This small molecule binds to this protein.
Small molecule (SMILES): CC(=O)N[C@@H]1[C@@H](O)[C@H](O)[C@@H](CO)O[C@H]1O

Sequence of chain 1.B:
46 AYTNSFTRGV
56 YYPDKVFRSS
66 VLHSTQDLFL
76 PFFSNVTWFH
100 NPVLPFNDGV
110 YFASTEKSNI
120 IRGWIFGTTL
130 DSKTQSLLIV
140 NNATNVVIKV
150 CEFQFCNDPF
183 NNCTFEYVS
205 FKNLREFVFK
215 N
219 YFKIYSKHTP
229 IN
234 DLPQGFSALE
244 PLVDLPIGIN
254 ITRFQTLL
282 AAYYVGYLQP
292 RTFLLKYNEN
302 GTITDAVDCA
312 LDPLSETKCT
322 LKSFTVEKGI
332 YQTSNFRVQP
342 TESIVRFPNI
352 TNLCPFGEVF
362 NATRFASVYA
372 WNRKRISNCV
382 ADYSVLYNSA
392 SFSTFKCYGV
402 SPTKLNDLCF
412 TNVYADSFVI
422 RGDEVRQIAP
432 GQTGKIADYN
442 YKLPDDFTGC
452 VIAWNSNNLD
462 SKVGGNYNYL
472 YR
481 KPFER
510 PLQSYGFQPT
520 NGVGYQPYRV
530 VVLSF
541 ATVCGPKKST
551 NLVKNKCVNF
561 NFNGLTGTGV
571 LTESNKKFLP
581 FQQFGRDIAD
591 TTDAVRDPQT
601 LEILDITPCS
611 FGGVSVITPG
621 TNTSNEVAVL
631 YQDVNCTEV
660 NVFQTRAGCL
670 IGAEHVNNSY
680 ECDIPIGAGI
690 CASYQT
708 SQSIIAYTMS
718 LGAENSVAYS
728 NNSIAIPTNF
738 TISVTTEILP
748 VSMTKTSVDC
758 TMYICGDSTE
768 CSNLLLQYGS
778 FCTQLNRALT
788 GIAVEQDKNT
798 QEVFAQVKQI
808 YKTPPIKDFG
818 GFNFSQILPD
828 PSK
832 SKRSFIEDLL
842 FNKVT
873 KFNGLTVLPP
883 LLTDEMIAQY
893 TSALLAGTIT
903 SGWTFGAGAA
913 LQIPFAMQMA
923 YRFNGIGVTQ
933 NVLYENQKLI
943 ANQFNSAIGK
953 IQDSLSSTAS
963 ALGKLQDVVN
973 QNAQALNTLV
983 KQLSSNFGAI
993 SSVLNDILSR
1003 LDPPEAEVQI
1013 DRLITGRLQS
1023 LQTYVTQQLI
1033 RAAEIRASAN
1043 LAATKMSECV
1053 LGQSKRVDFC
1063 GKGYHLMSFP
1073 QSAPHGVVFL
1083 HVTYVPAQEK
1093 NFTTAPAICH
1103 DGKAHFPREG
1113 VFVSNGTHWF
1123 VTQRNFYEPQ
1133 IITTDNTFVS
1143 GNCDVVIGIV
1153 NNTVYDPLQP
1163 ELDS

Binding-site contacts:
Ligand atom O7 contacts residue ASN350 of chain 1.B at 3.3 Å (h-bond).
Ligand atom C8 contacts residue PRO598 of chain 1.B at 3.4 Å (hydrophobic).
Ligand atom C2 contacts residue GLN599 of chain 1.B at 3.8 Å.
Ligand atom C4 contacts residue ASN350 of chain 1.B at 4.3 Å.
Ligand atom C2 contacts residue ASN350 of chain 1.B at 2.5 Å.
Ligand atom C3 contacts residue ASN350 of chain 1.B at 3.9 Å.
Ligand atom C1 contacts residue ASN350 of chain 1.B at 1.5 Å.
Ligand atom C1 contacts residue GLN599 of chain 1.B at 4.4 Å.
Ligand atom C8 contacts residue GLN599 of chain 1.B at 3.7 Å.
Ligand atom O3 contacts residue GLN599 of chain 1.B at 3.9 Å.
Ligand atom N2 contacts residue ASN350 of chain 1.B at 3.0 Å (h-bond).
Ligand atom N2 contacts residue GLN599 of chain 1.B at 3.0 Å (h-bond).
Ligand atom C8 contacts residue ASN350 of chain 1.B at 3.8 Å.
Ligand atom C3 contacts residue GLN599 of chain 1.B at 3.6 Å.
Ligand atom C5 contacts residue ASN350 of chain 1.B at 3.8 Å.
Ligand atom C7 contacts residue ASN350 of chain 1.B at 3.3 Å.
Ligand atom C7 contacts residue GLN599 of chain 1.B at 3.8 Å.
Ligand atom O5 contacts residue ASN350 of chain 1.B at 2.4 Å (h-bond).